Sequence of chain 1.A:
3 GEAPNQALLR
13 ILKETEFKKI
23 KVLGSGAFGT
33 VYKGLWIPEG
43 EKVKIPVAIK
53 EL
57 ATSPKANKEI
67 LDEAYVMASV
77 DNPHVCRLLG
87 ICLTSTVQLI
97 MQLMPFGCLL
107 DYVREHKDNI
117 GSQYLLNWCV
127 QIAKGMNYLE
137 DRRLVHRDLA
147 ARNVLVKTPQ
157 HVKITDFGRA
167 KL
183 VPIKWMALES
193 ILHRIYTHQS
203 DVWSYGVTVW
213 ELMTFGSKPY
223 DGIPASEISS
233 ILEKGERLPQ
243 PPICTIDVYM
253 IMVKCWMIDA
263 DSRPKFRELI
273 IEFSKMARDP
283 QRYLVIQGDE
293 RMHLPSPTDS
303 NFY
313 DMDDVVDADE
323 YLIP

A protein and the small-molecule ligand that binds it are described below.
Small molecule (SMILES): Cc1nc2cnc(Nc3ccnc(N4CC[C@@](C)(C(N)=O)C4)n3)cc2n1C(C)C

Binding-site contacts:
Ligand atom C5 contacts residue LEU99 of chain 1.A at 3.8 Å (hydrophobic).
Ligand atom C16 contacts residue GLN98 of chain 1.A at 3.3 Å.
Ligand atom C4 contacts residue LEU25 of chain 1.A at 3.7 Å (hydrophobic).
Ligand atom N29 contacts residue ASP162 of chain 1.A at 2.8 Å (salt-bridge).
Ligand atom N29 contacts residue ASN149 of chain 1.A at 3.4 Å (h-bond).
Ligand atom N6 contacts residue LEU99 of chain 1.A at 3.7 Å.
Ligand atom C1 contacts residue LEU25 of chain 1.A at 3.8 Å (hydrophobic).
Ligand atom N20 contacts residue MET97 of chain 1.A at 3.6 Å.
Ligand atom N18 contacts residue MET73 of chain 1.A at 3.8 Å.
Ligand atom C19 contacts residue THR161 of chain 1.A at 3.8 Å.
Ligand atom C8 contacts residue LEU151 of chain 1.A at 3.6 Å (hydrophobic).
Ligand atom N14 contacts residue LEU151 of chain 1.A at 3.8 Å.
Ligand atom C17 contacts residue THR161 of chain 1.A at 3.3 Å.
Ligand atom N14 contacts residue GLN98 of chain 1.A at 3.0 Å (h-bond).
Ligand atom C5 contacts residue MET100 of chain 1.A at 2.8 Å (hydrophobic).
Ligand atom O28 contacts residue THR161 of chain 1.A at 3.8 Å.
Ligand atom C26 contacts residue ASP162 of chain 1.A at 3.6 Å.
Ligand atom C7 contacts residue MET100 of chain 1.A at 3.7 Å (hydrophobic).
Ligand atom N18 contacts residue MET97 of chain 1.A at 3.4 Å (h-bond).
Ligand atom C7 contacts residue ALA50 of chain 1.A at 3.6 Å (hydrophobic).
Ligand atom C5 contacts residue LEU25 of chain 1.A at 3.8 Å (hydrophobic).
Ligand atom C17 contacts residue MET97 of chain 1.A at 3.8 Å (hydrophobic).
Ligand atom C26 contacts residue LYS52 of chain 1.A at 3.5 Å.
Ligand atom C17 contacts residue CYS82 of chain 1.A at 3.7 Å (hydrophobic).
Ligand atom N14 contacts residue ALA50 of chain 1.A at 3.2 Å.
Ligand atom C4 contacts residue MET100 of chain 1.A at 3.5 Å (hydrophobic).
Ligand atom C27 contacts residue ASP162 of chain 1.A at 3.7 Å.
Ligand atom N6 contacts residue MET100 of chain 1.A at 2.9 Å (h-bond).
Ligand atom C16 contacts residue MET97 of chain 1.A at 3.8 Å (hydrophobic).
Ligand atom C19 contacts residue LEU151 of chain 1.A at 3.7 Å (hydrophobic).
Ligand atom C16 contacts residue LEU151 of chain 1.A at 3.8 Å (hydrophobic).
Ligand atom N6 contacts residue ALA50 of chain 1.A at 3.8 Å.
Ligand atom C15 contacts residue LEU151 of chain 1.A at 3.4 Å (hydrophobic).
Ligand atom C17 contacts residue MET73 of chain 1.A at 3.6 Å (hydrophobic).
Ligand atom C19 contacts residue MET97 of chain 1.A at 3.6 Å (hydrophobic).
Ligand atom C15 contacts residue GLN98 of chain 1.A at 3.6 Å.
Ligand atom N20 contacts residue LEU151 of chain 1.A at 3.4 Å.
Ligand atom N18 contacts residue THR161 of chain 1.A at 2.8 Å (h-bond).
Ligand atom C7 contacts residue LEU151 of chain 1.A at 3.8 Å (hydrophobic).
Ligand atom C25 contacts residue THR161 of chain 1.A at 3.7 Å.